This small molecule binds to this protein.
Small molecule (SMILES): NCCOB(c1ccccc1)c1ccccc1

Sequence of chain 1.C:
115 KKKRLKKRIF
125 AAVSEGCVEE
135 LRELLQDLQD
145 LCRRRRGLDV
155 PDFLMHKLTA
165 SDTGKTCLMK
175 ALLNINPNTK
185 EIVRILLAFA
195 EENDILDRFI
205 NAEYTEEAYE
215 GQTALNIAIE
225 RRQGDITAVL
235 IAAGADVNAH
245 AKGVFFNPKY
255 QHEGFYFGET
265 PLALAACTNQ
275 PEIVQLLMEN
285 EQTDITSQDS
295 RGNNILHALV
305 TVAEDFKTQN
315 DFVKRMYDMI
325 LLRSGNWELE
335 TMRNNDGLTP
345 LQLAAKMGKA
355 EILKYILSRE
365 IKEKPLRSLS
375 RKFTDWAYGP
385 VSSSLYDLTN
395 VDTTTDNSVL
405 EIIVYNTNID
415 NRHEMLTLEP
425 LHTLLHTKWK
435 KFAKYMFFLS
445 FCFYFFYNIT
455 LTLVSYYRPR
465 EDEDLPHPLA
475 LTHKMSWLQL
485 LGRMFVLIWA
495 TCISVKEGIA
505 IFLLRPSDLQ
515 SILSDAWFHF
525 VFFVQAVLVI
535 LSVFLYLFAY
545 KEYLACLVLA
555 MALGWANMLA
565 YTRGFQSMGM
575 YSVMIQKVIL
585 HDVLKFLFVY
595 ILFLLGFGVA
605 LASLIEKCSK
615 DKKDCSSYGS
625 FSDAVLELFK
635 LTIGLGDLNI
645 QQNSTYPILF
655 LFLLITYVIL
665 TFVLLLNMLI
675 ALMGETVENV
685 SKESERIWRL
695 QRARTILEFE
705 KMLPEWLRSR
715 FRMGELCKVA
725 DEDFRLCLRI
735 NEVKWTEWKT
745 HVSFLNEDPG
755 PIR

Binding-site contacts:
Ligand atom C16 contacts residue ALA474 of chain 1.C at 4.1 Å (hydrophobic).
Ligand atom C08 contacts residue VAL458 of chain 1.C at 4.1 Å (hydrophobic).
Ligand atom C02 contacts residue ARG487 of chain 1.C at 3.5 Å.
Ligand atom C12 contacts residue VAL458 of chain 1.C at 3.7 Å (hydrophobic).
Ligand atom B01 contacts residue VAL458 of chain 1.C at 4.5 Å.
Ligand atom C03 contacts residue VAL458 of chain 1.C at 3.9 Å (hydrophobic).
Ligand atom C11 contacts residue ARG462 of chain 1.C at 3.6 Å.
Ligand atom C12 contacts residue LEU551 of chain 1.C at 4.0 Å (hydrophobic).
Ligand atom C08 contacts residue TYR540 of chain 1.C at 3.8 Å (hydrophobic).
Ligand atom C09 contacts residue ARG464 of chain 1.C at 4.1 Å.
Ligand atom C07 contacts residue ARG487 of chain 1.C at 4.0 Å.
Ligand atom C10 contacts residue ARG464 of chain 1.C at 3.6 Å.
Ligand atom O14 contacts residue ARG487 of chain 1.C at 3.8 Å.
Ligand atom O14 contacts residue TYR540 of chain 1.C at 3.6 Å.
Ligand atom C03 contacts residue ARG487 of chain 1.C at 2.4 Å.
Ligand atom C05 contacts residue ARG487 of chain 1.C at 2.4 Å.
Ligand atom C10 contacts residue VAL458 of chain 1.C at 4.5 Å (hydrophobic).
Ligand atom C06 contacts residue ARG487 of chain 1.C at 3.5 Å.
Ligand atom C04 contacts residue GLY486 of chain 1.C at 4.3 Å.
Ligand atom C04 contacts residue ARG487 of chain 1.C at 1.5 Å.
Ligand atom C11 contacts residue VAL458 of chain 1.C at 3.7 Å (hydrophobic).
Ligand atom B01 contacts residue ARG487 of chain 1.C at 4.5 Å.
Ligand atom C15 contacts residue ARG487 of chain 1.C at 3.9 Å.
Ligand atom C02 contacts residue VAL458 of chain 1.C at 4.2 Å (hydrophobic).
Ligand atom C06 contacts residue VAL537 of chain 1.C at 4.0 Å (hydrophobic).
Ligand atom C16 contacts residue TYR540 of chain 1.C at 3.7 Å (hydrophobic).
Ligand atom B01 contacts residue TYR540 of chain 1.C at 4.1 Å.
Ligand atom C16 contacts residue ARG487 of chain 1.C at 3.4 Å.
Ligand atom C10 contacts residue TYR540 of chain 1.C at 4.0 Å (hydrophobic).
Ligand atom C05 contacts residue VAL490 of chain 1.C at 4.4 Å (hydrophobic).
Ligand atom C10 contacts residue ARG462 of chain 1.C at 3.6 Å.
Ligand atom C13 contacts residue VAL458 of chain 1.C at 3.9 Å (hydrophobic).
Ligand atom C07 contacts residue VAL537 of chain 1.C at 4.3 Å (hydrophobic).
Ligand atom C09 contacts residue TYR540 of chain 1.C at 3.5 Å (hydrophobic).
Ligand atom C04 contacts residue VAL458 of chain 1.C at 4.4 Å (hydrophobic).
Ligand atom N17 contacts residue ARG487 of chain 1.C at 3.1 Å (salt-bridge).
Ligand atom C03 contacts residue GLN483 of chain 1.C at 4.4 Å.
Ligand atom C15 contacts residue TYR540 of chain 1.C at 3.4 Å (hydrophobic).